Sequence of chain 1.D:
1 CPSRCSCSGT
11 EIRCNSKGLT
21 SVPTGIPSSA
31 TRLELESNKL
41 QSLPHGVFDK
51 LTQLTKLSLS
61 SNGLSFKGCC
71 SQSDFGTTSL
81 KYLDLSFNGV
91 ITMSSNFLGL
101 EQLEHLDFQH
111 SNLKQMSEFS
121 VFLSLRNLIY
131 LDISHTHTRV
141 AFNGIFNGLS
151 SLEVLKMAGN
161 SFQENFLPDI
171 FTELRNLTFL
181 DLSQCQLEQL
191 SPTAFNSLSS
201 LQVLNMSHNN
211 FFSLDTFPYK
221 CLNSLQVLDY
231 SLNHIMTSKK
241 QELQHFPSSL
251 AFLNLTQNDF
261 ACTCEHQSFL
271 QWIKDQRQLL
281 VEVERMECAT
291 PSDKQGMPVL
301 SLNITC

Binding-site contacts:
Ligand atom O7 contacts residue SER150 of chain 1.D at 4.2 Å.
Ligand atom C7 contacts residue ASN176 of chain 1.D at 3.4 Å.
Ligand atom N2 contacts residue ASN176 of chain 1.D at 2.8 Å (h-bond).
Ligand atom O7 contacts residue ASN176 of chain 1.D at 3.6 Å (h-bond).
Ligand atom C1 contacts residue ASN176 of chain 1.D at 1.4 Å.
Ligand atom C4 contacts residue ASN176 of chain 1.D at 4.2 Å.
Ligand atom C8 contacts residue SER151 of chain 1.D at 4.0 Å.
Ligand atom O5 contacts residue ASN176 of chain 1.D at 2.4 Å (h-bond).
Ligand atom C2 contacts residue ASN176 of chain 1.D at 2.4 Å.
Ligand atom C8 contacts residue SER150 of chain 1.D at 3.8 Å.
Ligand atom C5 contacts residue ASN176 of chain 1.D at 3.7 Å.
Ligand atom O7 contacts residue SER151 of chain 1.D at 2.6 Å (h-bond).
Ligand atom C7 contacts residue SER150 of chain 1.D at 4.0 Å.
Ligand atom C7 contacts residue SER151 of chain 1.D at 3.6 Å.
Ligand atom C3 contacts residue ASN176 of chain 1.D at 3.7 Å.

This small molecule binds to this protein.
Small molecule (SMILES): CC(=O)N[C@H]1[C@H](O[C@H]2[C@H](O)[C@@H](NC(C)=O)CO[C@@H]2CO)O[C@H](CO)[C@@H](O)[C@@H]1O